Binding-site contacts:
Ligand atom O3' contacts residue GLU200 of chain 1.B at 2.6 Å (salt-bridge).
Ligand atom C1' contacts residue TYR89 of chain 1.B at 4.0 Å (hydrophobic).
Ligand atom O2 contacts residue PHE99 of chain 1.B at 3.6 Å.
Ligand atom C4 contacts residue ASP136 of chain 1.B at 3.8 Å.
Ligand atom N1 contacts residue PHE99 of chain 1.B at 4.0 Å.
Ligand atom C6 contacts residue ARG131 of chain 1.B at 3.8 Å.
Ligand atom C3' contacts residue GLU200 of chain 1.B at 3.2 Å.
Ligand atom C2' contacts residue ILE33 of chain 1.B at 3.8 Å (hydrophobic).
Ligand atom N4 contacts residue PHE140 of chain 1.B at 3.5 Å.
Ligand atom O2 contacts residue PHE140 of chain 1.B at 3.5 Å.
Ligand atom O2 contacts residue MET88 of chain 1.B at 3.5 Å.
Ligand atom C5' contacts residue ARG197 of chain 1.B at 3.8 Å.
Ligand atom N3 contacts residue PHE99 of chain 1.B at 3.4 Å.
Ligand atom C5 contacts residue GLU56 of chain 1.B at 3.9 Å.
Ligand atom C6 contacts residue GLU56 of chain 1.B at 3.8 Å.
Ligand atom O5' contacts residue GLU56 of chain 1.B at 2.6 Å (salt-bridge).
Ligand atom C4 contacts residue PHE140 of chain 1.B at 3.5 Å (hydrophobic).
Ligand atom N3 contacts residue PHE140 of chain 1.B at 3.4 Å.
Ligand atom O2 contacts residue GLN100 of chain 1.B at 4.0 Å.
Ligand atom C3' contacts residue TYR89 of chain 1.B at 3.6 Å (hydrophobic).
Ligand atom C2 contacts residue PHE140 of chain 1.B at 3.4 Å (hydrophobic).
Ligand atom O4' contacts residue LEU85 of chain 1.B at 3.8 Å.
Ligand atom C5' contacts residue GLU56 of chain 1.B at 3.4 Å.
Ligand atom C4 contacts residue PHE99 of chain 1.B at 4.0 Å (hydrophobic).
Ligand atom N4 contacts residue GLN100 of chain 1.B at 3.1 Å (h-bond).
Ligand atom C2 contacts residue PHE99 of chain 1.B at 3.4 Å (hydrophobic).
Ligand atom N1 contacts residue PHE140 of chain 1.B at 4.0 Å.
Ligand atom C4' contacts residue GLU200 of chain 1.B at 3.7 Å.
Ligand atom C5' contacts residue VAL58 of chain 1.B at 3.5 Å (hydrophobic).
Ligand atom O3' contacts residue ILE33 of chain 1.B at 4.0 Å.
Ligand atom O5' contacts residue ARG131 of chain 1.B at 3.0 Å (salt-bridge).
Ligand atom N4 contacts residue ASP136 of chain 1.B at 2.9 Å (salt-bridge).
Ligand atom O4' contacts residue TRP61 of chain 1.B at 3.4 Å.
Ligand atom C5 contacts residue ARG107 of chain 1.B at 4.0 Å.
Ligand atom O3' contacts residue TYR89 of chain 1.B at 2.6 Å (h-bond).
Ligand atom C4 contacts residue GLN100 of chain 1.B at 4.0 Å.
Ligand atom C6 contacts residue TRP61 of chain 1.B at 3.7 Å (hydrophobic).
Ligand atom N3 contacts residue GLN100 of chain 1.B at 3.3 Å (h-bond).
Ligand atom C5 contacts residue ASP136 of chain 1.B at 3.9 Å.
Ligand atom C2' contacts residue TYR89 of chain 1.B at 3.5 Å (hydrophobic).

Sequence of chain 1.B:
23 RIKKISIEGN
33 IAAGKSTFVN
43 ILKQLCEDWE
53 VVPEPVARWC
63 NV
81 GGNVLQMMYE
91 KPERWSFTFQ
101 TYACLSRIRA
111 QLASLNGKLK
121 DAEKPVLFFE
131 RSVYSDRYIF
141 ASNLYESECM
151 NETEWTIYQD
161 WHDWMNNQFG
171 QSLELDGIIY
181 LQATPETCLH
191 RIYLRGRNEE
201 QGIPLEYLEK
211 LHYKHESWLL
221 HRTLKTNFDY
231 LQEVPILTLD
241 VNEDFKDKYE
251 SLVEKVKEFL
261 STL

A small-molecule ligand and the protein it binds are described below.
Small molecule (SMILES): Nc1ccn([C@H]2C[C@H](O)[C@@H](CO)O2)c(=O)n1